Sequence of chain 1.D:
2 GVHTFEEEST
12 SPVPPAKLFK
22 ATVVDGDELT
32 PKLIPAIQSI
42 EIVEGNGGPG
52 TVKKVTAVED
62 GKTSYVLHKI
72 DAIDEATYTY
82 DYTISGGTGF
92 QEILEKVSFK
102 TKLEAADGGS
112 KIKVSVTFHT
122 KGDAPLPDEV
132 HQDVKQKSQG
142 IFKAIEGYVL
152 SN

Binding-site contacts:
Ligand atom C8 contacts residue GLY87 of chain 1.D at 4.5 Å.
Ligand atom C4 contacts residue LEU68 of chain 1.D at 4.0 Å (hydrophobic).
Ligand atom O1 contacts residue LEU68 of chain 1.D at 4.4 Å.
Ligand atom C7 contacts residue GLY88 of chain 1.D at 3.8 Å.
Ligand atom C8 contacts residue TYR66 of chain 1.D at 4.3 Å (hydrophobic).
Ligand atom S contacts residue GLY87 of chain 1.D at 3.9 Å.
Ligand atom C9 contacts residue GLY88 of chain 1.D at 3.9 Å.
Ligand atom C1 contacts residue LEU68 of chain 1.D at 3.9 Å (hydrophobic).
Ligand atom C3 contacts residue LEU68 of chain 1.D at 4.2 Å (hydrophobic).
Ligand atom C9 contacts residue LEU68 of chain 1.D at 4.2 Å (hydrophobic).
Ligand atom C7 contacts residue TYR66 of chain 1.D at 3.0 Å (hydrophobic).
Ligand atom O1 contacts residue GLY88 of chain 1.D at 4.4 Å.
Ligand atom O2 contacts residue GLY88 of chain 1.D at 3.4 Å (h-bond).
Ligand atom C5 contacts residue LEU68 of chain 1.D at 3.7 Å (hydrophobic).
Ligand atom C6 contacts residue LEU68 of chain 1.D at 4.2 Å (hydrophobic).
Ligand atom C6 contacts residue TYR66 of chain 1.D at 3.2 Å (hydrophobic).
Ligand atom O2 contacts residue GLY87 of chain 1.D at 3.1 Å.
Ligand atom C10 contacts residue LEU68 of chain 1.D at 3.6 Å (hydrophobic).
Ligand atom O1 contacts residue GLY87 of chain 1.D at 3.6 Å.
Ligand atom C8 contacts residue GLY88 of chain 1.D at 3.3 Å.
Ligand atom S contacts residue GLY88 of chain 1.D at 4.1 Å.
Ligand atom C2 contacts residue LEU68 of chain 1.D at 4.1 Å (hydrophobic).

A protein and the small-molecule ligand that binds it are described below.
Small molecule (SMILES): O=S(=O)(O)c1cccc2cccc(Nc3ccccc3)c12